Sequence of chain 24.E:
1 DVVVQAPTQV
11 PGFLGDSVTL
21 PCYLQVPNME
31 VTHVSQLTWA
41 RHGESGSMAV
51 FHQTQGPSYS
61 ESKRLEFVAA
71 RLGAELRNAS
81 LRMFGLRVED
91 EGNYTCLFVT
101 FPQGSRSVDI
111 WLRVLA

Binding-site contacts:
Ligand atom O5 contacts residue ALA69 of chain 24.E at 3.5 Å.
Ligand atom O7 contacts residue ASN78 of chain 24.E at 4.0 Å.
Ligand atom C6 contacts residue VAL68 of chain 24.E at 3.1 Å (hydrophobic).
Ligand atom C2 contacts residue ASN78 of chain 24.E at 2.7 Å.
Ligand atom C6 contacts residue ASN78 of chain 24.E at 4.5 Å.
Ligand atom C4 contacts residue ASN78 of chain 24.E at 4.2 Å.
Ligand atom C1 contacts residue SER80 of chain 24.E at 3.8 Å.
Ligand atom N2 contacts residue ASN78 of chain 24.E at 3.2 Å (h-bond).
Ligand atom C5 contacts residue VAL68 of chain 24.E at 4.4 Å (hydrophobic).
Ligand atom C1 contacts residue ALA69 of chain 24.E at 4.3 Å (hydrophobic).
Ligand atom C6 contacts residue ALA69 of chain 24.E at 4.1 Å (hydrophobic).
Ligand atom C1 contacts residue ASN78 of chain 24.E at 1.4 Å.
Ligand atom C3 contacts residue ASN78 of chain 24.E at 4.0 Å.
Ligand atom C7 contacts residue ASN78 of chain 24.E at 3.9 Å.
Ligand atom C5 contacts residue ASN78 of chain 24.E at 3.5 Å.
Ligand atom O6 contacts residue VAL68 of chain 24.E at 3.8 Å.
Ligand atom O5 contacts residue ASN78 of chain 24.E at 2.2 Å (h-bond).
Ligand atom O5 contacts residue SER80 of chain 24.E at 4.1 Å.
Ligand atom O6 contacts residue ALA69 of chain 24.E at 4.0 Å.
Ligand atom C5 contacts residue SER80 of chain 24.E at 4.0 Å.
Ligand atom C7 contacts residue TYR23 of chain 24.E at 4.0 Å (hydrophobic).
Ligand atom C8 contacts residue TYR23 of chain 24.E at 3.3 Å (hydrophobic).
Ligand atom O7 contacts residue TYR23 of chain 24.E at 4.2 Å.
Ligand atom C5 contacts residue ALA69 of chain 24.E at 4.4 Å (hydrophobic).

A small-molecule ligand and the protein it binds are described below.
Small molecule (SMILES): CC(=O)N[C@H]1[C@H](O[C@H]2[C@H](O)[C@@H](NC(C)=O)CO[C@@H]2CO)O[C@H](CO)[C@@H](O[C@@H]2O[C@H](CO)[C@@H](O)[C@H](O)[C@@H]2O)[C@@H]1O